Sequence of chain 1.F:
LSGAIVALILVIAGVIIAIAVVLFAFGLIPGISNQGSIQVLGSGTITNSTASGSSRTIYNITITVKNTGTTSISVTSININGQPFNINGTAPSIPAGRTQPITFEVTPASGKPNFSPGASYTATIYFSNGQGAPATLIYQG

A small-molecule ligand and the protein it binds are described below.
Small molecule (SMILES): CC(=O)N[C@@H]1[C@@H](O)[C@H](O)[C@@H](CO)O[C@H]1O

Binding-site contacts:
Ligand atom N2 contacts residue ASN88 of chain 1.F at 2.7 Å (h-bond).
Ligand atom C1 contacts residue GLU105 of chain 1.F at 3.5 Å.
Ligand atom C1 contacts residue ASN88 of chain 1.F at 1.4 Å.
Ligand atom C5 contacts residue GLU105 of chain 1.F at 3.3 Å.
Ligand atom C5 contacts residue ILE58 of chain 1.F at 4.2 Å (hydrophobic).
Ligand atom O5 contacts residue GLU105 of chain 1.F at 2.9 Å (salt-bridge).
Ligand atom C3 contacts residue ARG56 of chain 1.F at 4.1 Å.
Ligand atom C4 contacts residue ASN88 of chain 1.F at 4.3 Å.
Ligand atom C2 contacts residue ASN88 of chain 1.F at 2.6 Å.
Ligand atom C6 contacts residue GLU105 of chain 1.F at 3.4 Å.
Ligand atom C2 contacts residue ILE58 of chain 1.F at 4.4 Å (hydrophobic).
Ligand atom O5 contacts residue ILE58 of chain 1.F at 3.3 Å.
Ligand atom C8 contacts residue GLY89 of chain 1.F at 4.4 Å.
Ligand atom O3 contacts residue ARG56 of chain 1.F at 3.9 Å.
Ligand atom O6 contacts residue GLU105 of chain 1.F at 2.7 Å (salt-bridge).
Ligand atom C7 contacts residue ASN88 of chain 1.F at 2.9 Å.
Ligand atom C8 contacts residue ASN88 of chain 1.F at 3.4 Å.
Ligand atom N2 contacts residue ARG56 of chain 1.F at 3.5 Å (salt-bridge).
Ligand atom C1 contacts residue ARG56 of chain 1.F at 4.1 Å.
Ligand atom O5 contacts residue ASN88 of chain 1.F at 2.4 Å (h-bond).
Ligand atom C8 contacts residue ARG56 of chain 1.F at 3.6 Å.
Ligand atom C2 contacts residue ARG56 of chain 1.F at 3.2 Å.
Ligand atom O7 contacts residue ARG56 of chain 1.F at 2.4 Å (salt-bridge).
Ligand atom O7 contacts residue ASN88 of chain 1.F at 2.9 Å (h-bond).
Ligand atom C7 contacts residue ARG56 of chain 1.F at 3.1 Å.
Ligand atom C3 contacts residue ASN88 of chain 1.F at 3.8 Å.
Ligand atom C1 contacts residue ILE58 of chain 1.F at 4.0 Å (hydrophobic).
Ligand atom C6 contacts residue ILE58 of chain 1.F at 4.2 Å (hydrophobic).
Ligand atom C5 contacts residue ASN88 of chain 1.F at 3.7 Å.
Ligand atom O6 contacts residue NAG2 of chain 1.FC at 3.4 Å (h-bond).